Binding-site contacts:
Ligand atom N1 contacts residue ASP163 of chain 2.B at 4.0 Å.
Ligand atom N1 contacts residue VAL157 of chain 2.B at 3.1 Å (h-bond).
Ligand atom OAC contacts residue SER108 of chain 2.B at 3.5 Å (h-bond).
Ligand atom OAG contacts residue THR111 of chain 2.B at 3.4 Å (h-bond).
Ligand atom CAO contacts residue ASP107 of chain 2.B at 3.9 Å.
Ligand atom C8 contacts residue ASP107 of chain 2.B at 3.1 Å.
Ligand atom OAF contacts residue ASN110 of chain 2.B at 4.0 Å.
Ligand atom OAF contacts residue THR111 of chain 2.B at 3.6 Å.
Ligand atom C2 contacts residue PHE156 of chain 2.B at 3.5 Å (hydrophobic).
Ligand atom PBA contacts residue SER108 of chain 2.B at 3.5 Å.
Ligand atom OAG contacts residue SER108 of chain 2.B at 2.3 Å (h-bond).
Ligand atom CAQ contacts residue THR111 of chain 2.B at 3.8 Å.
Ligand atom N7 contacts residue ILE105 of chain 2.B at 3.8 Å.
Ligand atom CAN contacts residue ASP107 of chain 2.B at 3.2 Å.
Ligand atom N7 contacts residue ASP107 of chain 2.B at 4.0 Å.
Ligand atom C2 contacts residue ILE162 of chain 2.B at 3.6 Å (hydrophobic).
Ligand atom PBA contacts residue ASP107 of chain 2.B at 3.8 Å.
Ligand atom O6 contacts residue GLU155 of chain 2.B at 3.9 Å.
Ligand atom N1 contacts residue ILE162 of chain 2.B at 3.6 Å.
Ligand atom OAC contacts residue ILE106 of chain 2.B at 3.6 Å.
Ligand atom C6 contacts residue VAL157 of chain 2.B at 3.7 Å (hydrophobic).
Ligand atom PBA contacts residue THR111 of chain 2.B at 4.0 Å.
Ligand atom C2 contacts residue ASP163 of chain 2.B at 3.6 Å.
Ligand atom N7 contacts residue LYS135 of chain 2.B at 3.8 Å.
Ligand atom CAN contacts residue ILE105 of chain 2.B at 3.9 Å (hydrophobic).
Ligand atom O6 contacts residue PHE156 of chain 2.B at 3.4 Å.
Ligand atom O6 contacts residue LYS135 of chain 2.B at 3.9 Å.
Ligand atom CAM contacts residue ASP107 of chain 2.B at 3.8 Å.
Ligand atom N9 contacts residue ASP107 of chain 2.B at 4.0 Å.
Ligand atom OAC contacts residue GLY109 of chain 2.B at 3.2 Å (h-bond).
Ligand atom C6 contacts residue PHE156 of chain 2.B at 3.7 Å (hydrophobic).
Ligand atom OAF contacts residue GLY109 of chain 2.B at 3.6 Å.
Ligand atom OAC contacts residue ASP107 of chain 2.B at 2.8 Å (salt-bridge).
Ligand atom OAG contacts residue ASN110 of chain 2.B at 3.2 Å (h-bond).
Ligand atom O6 contacts residue VAL157 of chain 2.B at 2.8 Å (h-bond).
Ligand atom OAF contacts residue LEU112 of chain 2.B at 3.2 Å (h-bond).
Ligand atom NAX contacts residue ASP107 of chain 2.B at 3.9 Å.
Ligand atom PBA contacts residue GLY109 of chain 2.B at 3.5 Å.
Ligand atom OAG contacts residue GLY109 of chain 2.B at 3.0 Å (h-bond).
Ligand atom N1 contacts residue PHE156 of chain 2.B at 3.3 Å.

This small molecule binds to this protein.
Small molecule (SMILES): O=c1[nH]cnc2c1ncn2CCN(CCCCP(=O)(O)O)CCP(=O)(O)O

Sequence of chain 2.B:
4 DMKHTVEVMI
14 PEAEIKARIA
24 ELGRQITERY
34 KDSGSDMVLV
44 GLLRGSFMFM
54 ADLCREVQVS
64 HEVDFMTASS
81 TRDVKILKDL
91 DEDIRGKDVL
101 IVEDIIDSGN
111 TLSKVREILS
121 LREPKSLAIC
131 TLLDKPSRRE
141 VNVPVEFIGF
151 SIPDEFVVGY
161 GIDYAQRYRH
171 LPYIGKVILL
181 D